Sequence of chain 1.C:
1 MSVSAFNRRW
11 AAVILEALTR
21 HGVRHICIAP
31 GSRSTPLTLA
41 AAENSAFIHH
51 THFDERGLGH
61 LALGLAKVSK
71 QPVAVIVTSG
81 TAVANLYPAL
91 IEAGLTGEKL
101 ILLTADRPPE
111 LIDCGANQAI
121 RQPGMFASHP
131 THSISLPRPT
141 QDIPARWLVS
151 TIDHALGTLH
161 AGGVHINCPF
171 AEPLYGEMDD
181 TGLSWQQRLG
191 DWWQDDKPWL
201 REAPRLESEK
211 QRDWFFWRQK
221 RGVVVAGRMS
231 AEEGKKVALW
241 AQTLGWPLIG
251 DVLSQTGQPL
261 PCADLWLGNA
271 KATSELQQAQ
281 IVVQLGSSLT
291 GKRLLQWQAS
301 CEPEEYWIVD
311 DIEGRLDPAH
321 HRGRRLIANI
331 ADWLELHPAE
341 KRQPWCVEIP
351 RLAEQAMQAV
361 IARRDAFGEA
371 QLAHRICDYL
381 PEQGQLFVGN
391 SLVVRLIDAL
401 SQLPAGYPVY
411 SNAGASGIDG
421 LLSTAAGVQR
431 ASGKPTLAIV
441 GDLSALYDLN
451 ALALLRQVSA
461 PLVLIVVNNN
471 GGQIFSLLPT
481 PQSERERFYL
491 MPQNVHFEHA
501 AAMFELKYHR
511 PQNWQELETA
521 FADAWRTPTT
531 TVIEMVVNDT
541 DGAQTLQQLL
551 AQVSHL

Sequence of chain 1.D:
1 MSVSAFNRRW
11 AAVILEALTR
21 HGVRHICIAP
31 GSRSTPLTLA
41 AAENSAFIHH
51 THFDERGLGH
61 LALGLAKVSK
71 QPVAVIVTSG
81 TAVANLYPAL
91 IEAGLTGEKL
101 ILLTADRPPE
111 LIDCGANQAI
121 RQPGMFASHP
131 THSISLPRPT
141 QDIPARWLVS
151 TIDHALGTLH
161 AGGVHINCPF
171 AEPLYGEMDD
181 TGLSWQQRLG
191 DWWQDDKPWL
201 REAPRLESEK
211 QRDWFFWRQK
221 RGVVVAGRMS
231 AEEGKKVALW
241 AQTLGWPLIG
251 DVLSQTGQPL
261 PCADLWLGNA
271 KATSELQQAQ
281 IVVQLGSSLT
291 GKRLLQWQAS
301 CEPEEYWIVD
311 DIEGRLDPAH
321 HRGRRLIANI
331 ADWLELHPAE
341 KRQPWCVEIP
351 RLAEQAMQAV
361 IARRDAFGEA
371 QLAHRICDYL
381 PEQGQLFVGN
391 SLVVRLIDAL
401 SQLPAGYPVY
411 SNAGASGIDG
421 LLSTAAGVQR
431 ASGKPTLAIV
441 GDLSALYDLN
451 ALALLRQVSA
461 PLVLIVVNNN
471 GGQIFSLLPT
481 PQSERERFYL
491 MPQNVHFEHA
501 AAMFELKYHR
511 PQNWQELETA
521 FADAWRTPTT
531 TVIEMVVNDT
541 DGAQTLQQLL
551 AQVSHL

Binding-site contacts:
Ligand atom O3B contacts residue ASN469 of chain 1.C at 3.0 Å (h-bond).
Ligand atom N3' contacts residue ILE418 of chain 1.C at 3.1 Å (h-bond).
Ligand atom PB contacts residue MN1 of chain 1.R at 3.4 Å.
Ligand atom O1A contacts residue GLY471 of chain 1.C at 3.0 Å (h-bond).
Ligand atom O1B contacts residue GLY472 of chain 1.C at 3.3 Å.
Ligand atom N1' contacts residue GLU55 of chain 1.D at 2.9 Å (salt-bridge).
Ligand atom O3B contacts residue GLY471 of chain 1.C at 3.0 Å (h-bond).
Ligand atom CLC contacts residue GLN118 of chain 1.D at 3.1 Å.
Ligand atom CM2 contacts residue ASP419 of chain 1.C at 3.5 Å.
Ligand atom C6' contacts residue GLU55 of chain 1.D at 3.3 Å.
Ligand atom O1A contacts residue LEU443 of chain 1.C at 3.0 Å (h-bond).
Ligand atom O2B contacts residue SER391 of chain 1.C at 3.4 Å (h-bond).
Ligand atom N4' contacts residue SER416 of chain 1.C at 3.2 Å (h-bond).
Ligand atom O7 contacts residue GLY472 of chain 1.C at 3.4 Å.
Ligand atom O1B contacts residue GLN473 of chain 1.C at 3.1 Å (h-bond).
Ligand atom O7 contacts residue LEU443 of chain 1.C at 3.5 Å.
Ligand atom O1B contacts residue SER391 of chain 1.C at 2.5 Å (h-bond).
Ligand atom O1A contacts residue ASP442 of chain 1.C at 3.1 Å (salt-bridge).
Ligand atom O1A contacts residue MN1 of chain 1.R at 2.2 Å.
Ligand atom OL3 contacts residue THR78 of chain 1.D at 2.8 Å (h-bond).
Ligand atom O3A contacts residue MN1 of chain 1.R at 3.5 Å.
Ligand atom C11 contacts residue GLN118 of chain 1.D at 3.1 Å.
Ligand atom C13 contacts residue GLN118 of chain 1.D at 3.1 Å.
Ligand atom OL2 contacts residue ARG107 of chain 1.D at 3.2 Å (salt-bridge).
Ligand atom OL3 contacts residue GLN118 of chain 1.D at 3.0 Å (h-bond).
Ligand atom O2A contacts residue GLY441 of chain 1.C at 3.5 Å.
Ligand atom O2B contacts residue LEU392 of chain 1.C at 3.0 Å (h-bond).
Ligand atom O3B contacts residue MN1 of chain 1.R at 2.2 Å.
Ligand atom CM2 contacts residue GLU55 of chain 1.D at 3.4 Å.
Ligand atom O1B contacts residue ILE474 of chain 1.C at 3.0 Å (h-bond).
Ligand atom O2A contacts residue LEU443 of chain 1.C at 3.4 Å (h-bond).
Ligand atom OL2 contacts residue GLN118 of chain 1.D at 3.4 Å (h-bond).
Ligand atom CLC contacts residue SER32 of chain 1.D at 3.4 Å.
Ligand atom OL3 contacts residue SER32 of chain 1.D at 2.8 Å (h-bond).
Ligand atom O2A contacts residue SER444 of chain 1.C at 2.7 Å (h-bond).
Ligand atom PA contacts residue MN1 of chain 1.R at 3.3 Å.
Ligand atom OL2 contacts residue ARG33 of chain 1.D at 3.3 Å (salt-bridge).
Ligand atom PB contacts residue SER391 of chain 1.C at 3.3 Å.
Ligand atom S1 contacts residue SER391 of chain 1.C at 3.2 Å (h-bond).
Ligand atom O3B contacts residue GLN473 of chain 1.C at 2.9 Å (h-bond).

A protein and the small-molecule ligand that binds it are described below.
Small molecule (SMILES): Cc1ncc(C[n+]2c([C@H](O)CCC(=O)O)sc(CCOP(=O)(O)OP(=O)(O)O)c2C)c(N)n1